Binding-site contacts:
Ligand atom O5 contacts residue ASN278 of chain 1.C at 2.3 Å (h-bond).
Ligand atom C4 contacts residue ASN278 of chain 1.C at 4.2 Å.
Ligand atom C7 contacts residue ASN278 of chain 1.C at 3.5 Å.
Ligand atom C1 contacts residue ASN278 of chain 1.C at 1.4 Å.
Ligand atom C8 contacts residue LEU115 of chain 1.C at 4.3 Å (hydrophobic).
Ligand atom O5 contacts residue ASN278 of chain 1.D at 4.1 Å.
Ligand atom O6 contacts residue NAG1 of chain 1.X at 3.3 Å (h-bond).
Ligand atom O7 contacts residue LYS110 of chain 1.D at 3.7 Å.
Ligand atom C6 contacts residue ASN278 of chain 1.D at 4.2 Å.
Ligand atom O7 contacts residue ASN278 of chain 1.C at 3.6 Å (h-bond).
Ligand atom C2 contacts residue ASN278 of chain 1.C at 2.5 Å.
Ligand atom C3 contacts residue ASN278 of chain 1.C at 3.8 Å.
Ligand atom C8 contacts residue ASN278 of chain 1.C at 4.5 Å.
Ligand atom C5 contacts residue ASN278 of chain 1.C at 3.6 Å.
Ligand atom O6 contacts residue ASN278 of chain 1.D at 4.4 Å.
Ligand atom N2 contacts residue ASN278 of chain 1.C at 3.0 Å (h-bond).
Ligand atom C6 contacts residue NAG1 of chain 1.X at 4.3 Å.

A protein and the small-molecule ligand that binds it are described below.
Small molecule (SMILES): CC(=O)N[C@@H]1[C@@H](O)[C@H](O)[C@@H](CO)O[C@H]1O

Sequence of chain 1.C:
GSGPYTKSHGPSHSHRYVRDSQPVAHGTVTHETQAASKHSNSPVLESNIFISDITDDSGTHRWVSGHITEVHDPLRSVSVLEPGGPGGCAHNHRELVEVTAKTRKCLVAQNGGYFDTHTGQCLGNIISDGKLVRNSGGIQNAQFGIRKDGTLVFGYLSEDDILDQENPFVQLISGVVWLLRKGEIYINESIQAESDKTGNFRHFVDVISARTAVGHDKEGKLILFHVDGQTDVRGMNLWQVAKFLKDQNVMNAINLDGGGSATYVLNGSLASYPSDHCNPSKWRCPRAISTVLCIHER

Sequence of chain 1.D:
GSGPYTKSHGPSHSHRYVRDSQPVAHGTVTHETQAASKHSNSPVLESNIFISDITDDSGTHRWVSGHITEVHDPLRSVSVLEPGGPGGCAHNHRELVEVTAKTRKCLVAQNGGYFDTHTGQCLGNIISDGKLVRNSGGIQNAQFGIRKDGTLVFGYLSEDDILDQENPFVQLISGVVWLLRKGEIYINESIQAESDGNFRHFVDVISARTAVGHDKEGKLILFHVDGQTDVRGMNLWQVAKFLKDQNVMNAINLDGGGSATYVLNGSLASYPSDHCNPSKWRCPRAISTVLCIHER